This protein binds this small molecule.
Small molecule (SMILES): CC(=O)N[C@@H]1[C@@H](O)[C@H](O)[C@@H](CO)O[C@H]1O

Sequence of chain 1.C:
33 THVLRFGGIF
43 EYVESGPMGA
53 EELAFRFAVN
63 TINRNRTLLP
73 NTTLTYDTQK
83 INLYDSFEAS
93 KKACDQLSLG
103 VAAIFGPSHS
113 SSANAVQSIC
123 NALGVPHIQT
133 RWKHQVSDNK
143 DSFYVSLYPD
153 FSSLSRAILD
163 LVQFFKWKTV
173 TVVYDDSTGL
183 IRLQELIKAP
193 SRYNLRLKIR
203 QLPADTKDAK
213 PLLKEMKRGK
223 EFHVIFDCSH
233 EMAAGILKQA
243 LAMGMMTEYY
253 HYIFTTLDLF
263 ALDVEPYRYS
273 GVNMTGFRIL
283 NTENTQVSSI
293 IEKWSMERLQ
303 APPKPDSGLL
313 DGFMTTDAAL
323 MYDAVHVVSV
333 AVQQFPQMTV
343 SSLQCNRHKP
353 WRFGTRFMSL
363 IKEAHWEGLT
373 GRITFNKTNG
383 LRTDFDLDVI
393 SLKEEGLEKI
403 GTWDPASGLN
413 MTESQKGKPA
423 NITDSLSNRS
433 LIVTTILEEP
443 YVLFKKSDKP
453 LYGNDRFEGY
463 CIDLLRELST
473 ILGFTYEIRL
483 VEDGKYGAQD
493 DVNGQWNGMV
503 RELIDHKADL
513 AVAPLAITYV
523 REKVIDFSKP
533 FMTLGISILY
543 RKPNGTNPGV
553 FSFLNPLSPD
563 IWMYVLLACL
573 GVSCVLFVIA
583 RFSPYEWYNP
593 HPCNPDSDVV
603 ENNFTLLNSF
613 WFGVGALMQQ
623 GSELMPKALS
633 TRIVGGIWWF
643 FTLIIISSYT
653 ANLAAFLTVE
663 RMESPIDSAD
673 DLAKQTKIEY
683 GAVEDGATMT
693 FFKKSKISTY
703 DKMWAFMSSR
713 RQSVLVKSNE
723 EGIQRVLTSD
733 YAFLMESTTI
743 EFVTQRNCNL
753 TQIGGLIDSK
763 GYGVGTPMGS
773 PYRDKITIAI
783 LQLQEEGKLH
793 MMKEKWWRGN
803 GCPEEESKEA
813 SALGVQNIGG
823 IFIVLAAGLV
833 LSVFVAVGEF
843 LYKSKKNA

Binding-site contacts:
Ligand atom O5 contacts residue THR414 of chain 1.C at 4.1 Å.
Ligand atom O5 contacts residue ASN412 of chain 1.C at 2.4 Å (h-bond).
Ligand atom O3 contacts residue ASN412 of chain 1.C at 3.8 Å.
Ligand atom O7 contacts residue ASN412 of chain 1.C at 3.3 Å (h-bond).
Ligand atom C5 contacts residue THR414 of chain 1.C at 4.5 Å.
Ligand atom C7 contacts residue ASN412 of chain 1.C at 3.6 Å.
Ligand atom C2 contacts residue ASN412 of chain 1.C at 2.4 Å.
Ligand atom C3 contacts residue ASN412 of chain 1.C at 3.6 Å.
Ligand atom C4 contacts residue ASN412 of chain 1.C at 4.2 Å.
Ligand atom N2 contacts residue ASN412 of chain 1.C at 3.3 Å (h-bond).
Ligand atom C1 contacts residue ASN412 of chain 1.C at 1.4 Å.
Ligand atom C5 contacts residue ASN412 of chain 1.C at 3.7 Å.